Sequence of chain 1.A:
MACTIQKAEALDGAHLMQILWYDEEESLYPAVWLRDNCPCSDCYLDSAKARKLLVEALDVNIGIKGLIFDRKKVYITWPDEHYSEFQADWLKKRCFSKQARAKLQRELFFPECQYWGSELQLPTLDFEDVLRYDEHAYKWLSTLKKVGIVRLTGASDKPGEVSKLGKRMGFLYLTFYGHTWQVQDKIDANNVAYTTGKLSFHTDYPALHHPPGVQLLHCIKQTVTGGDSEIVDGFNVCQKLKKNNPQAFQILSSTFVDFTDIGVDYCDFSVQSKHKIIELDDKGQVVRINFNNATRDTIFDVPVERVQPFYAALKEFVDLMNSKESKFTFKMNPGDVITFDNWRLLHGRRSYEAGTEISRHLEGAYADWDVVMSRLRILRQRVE

Binding-site contacts:
Ligand atom C1 contacts residue TYR75 of chain 1.A at 3.6 Å (hydrophobic).
Ligand atom C1 contacts residue ILE68 of chain 1.A at 4.4 Å (hydrophobic).
Ligand atom C2 contacts residue TYR75 of chain 1.A at 3.8 Å (hydrophobic).
Ligand atom C5 contacts residue TYR83 of chain 1.A at 3.3 Å (hydrophobic).
Ligand atom C6 contacts residue TYR83 of chain 1.A at 3.8 Å (hydrophobic).
Ligand atom N1 contacts residue ASP70 of chain 1.A at 4.5 Å.
Ligand atom N2 contacts residue TYR83 of chain 1.A at 3.9 Å.
Ligand atom C3 contacts residue TYR75 of chain 1.A at 3.8 Å (hydrophobic).
Ligand atom C3 contacts residue TYR83 of chain 1.A at 3.6 Å (hydrophobic).
Ligand atom C4 contacts residue TYR83 of chain 1.A at 3.2 Å (hydrophobic).
Ligand atom N1 contacts residue TYR75 of chain 1.A at 3.9 Å.
Ligand atom C4 contacts residue GLU85 of chain 1.A at 4.5 Å.
Ligand atom C3 contacts residue ILE68 of chain 1.A at 4.1 Å (hydrophobic).

A small-molecule ligand and the protein it binds are described below.
Small molecule (SMILES): NCCCCCCN